Sequence of chain 1.A:
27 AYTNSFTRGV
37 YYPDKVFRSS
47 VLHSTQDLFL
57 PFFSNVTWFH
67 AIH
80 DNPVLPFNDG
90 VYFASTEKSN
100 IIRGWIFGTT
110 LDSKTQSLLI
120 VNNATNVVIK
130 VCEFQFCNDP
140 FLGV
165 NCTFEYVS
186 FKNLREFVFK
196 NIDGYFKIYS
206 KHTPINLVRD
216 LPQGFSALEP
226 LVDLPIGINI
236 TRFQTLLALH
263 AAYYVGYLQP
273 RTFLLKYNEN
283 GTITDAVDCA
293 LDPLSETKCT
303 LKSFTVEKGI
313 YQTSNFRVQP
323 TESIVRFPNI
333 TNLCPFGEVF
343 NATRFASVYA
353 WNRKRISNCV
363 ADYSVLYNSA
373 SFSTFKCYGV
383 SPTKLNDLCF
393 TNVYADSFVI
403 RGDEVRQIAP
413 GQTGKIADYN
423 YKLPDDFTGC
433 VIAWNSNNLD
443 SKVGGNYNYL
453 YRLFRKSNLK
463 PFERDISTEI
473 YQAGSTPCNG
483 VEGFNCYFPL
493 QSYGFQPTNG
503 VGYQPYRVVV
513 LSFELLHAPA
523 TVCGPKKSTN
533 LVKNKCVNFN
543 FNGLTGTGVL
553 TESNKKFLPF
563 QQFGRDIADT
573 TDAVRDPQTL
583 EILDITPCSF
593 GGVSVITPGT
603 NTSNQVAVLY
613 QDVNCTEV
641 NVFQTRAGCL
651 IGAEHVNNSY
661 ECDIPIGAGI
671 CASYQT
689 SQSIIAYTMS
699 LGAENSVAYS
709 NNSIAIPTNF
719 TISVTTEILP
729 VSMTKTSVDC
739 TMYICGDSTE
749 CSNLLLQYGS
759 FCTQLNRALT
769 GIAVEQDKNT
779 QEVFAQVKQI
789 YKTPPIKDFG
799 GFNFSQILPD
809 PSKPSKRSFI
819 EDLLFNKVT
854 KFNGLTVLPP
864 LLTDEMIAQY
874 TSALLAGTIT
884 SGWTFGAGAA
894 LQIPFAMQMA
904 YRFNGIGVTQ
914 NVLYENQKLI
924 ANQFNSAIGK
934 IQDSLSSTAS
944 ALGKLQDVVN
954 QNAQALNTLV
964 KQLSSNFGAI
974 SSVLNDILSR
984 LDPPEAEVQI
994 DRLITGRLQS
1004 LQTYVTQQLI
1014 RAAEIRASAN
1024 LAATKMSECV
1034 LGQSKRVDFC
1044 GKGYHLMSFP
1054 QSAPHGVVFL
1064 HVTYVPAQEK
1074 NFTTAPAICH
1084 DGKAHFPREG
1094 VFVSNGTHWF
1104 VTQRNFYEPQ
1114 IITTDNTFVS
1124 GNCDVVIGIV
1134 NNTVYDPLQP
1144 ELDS

Binding-site contacts:
Ligand atom C7 contacts residue ASN331 of chain 1.A at 3.9 Å.
Ligand atom C3 contacts residue ASN331 of chain 1.A at 3.8 Å.
Ligand atom C8 contacts residue ASN331 of chain 1.A at 3.7 Å.
Ligand atom C1 contacts residue ASN331 of chain 1.A at 1.4 Å.
Ligand atom C5 contacts residue GLN580 of chain 1.A at 4.1 Å.
Ligand atom C5 contacts residue ASN331 of chain 1.A at 3.7 Å.
Ligand atom C4 contacts residue ASN331 of chain 1.A at 4.2 Å.
Ligand atom O5 contacts residue ASN331 of chain 1.A at 2.4 Å (h-bond).
Ligand atom O7 contacts residue ASN331 of chain 1.A at 4.5 Å.
Ligand atom C2 contacts residue ASN331 of chain 1.A at 2.5 Å.
Ligand atom N2 contacts residue ASN331 of chain 1.A at 2.9 Å (h-bond).
Ligand atom C6 contacts residue GLN580 of chain 1.A at 4.0 Å.
Ligand atom O5 contacts residue GLN580 of chain 1.A at 4.4 Å.
Ligand atom O6 contacts residue THR581 of chain 1.A at 4.1 Å.
Ligand atom O6 contacts residue GLN580 of chain 1.A at 3.0 Å (h-bond).

The small molecule below binds the protein below.
Small molecule (SMILES): CC(=O)N[C@@H]1[C@@H](O)[C@H](O)[C@@H](CO)O[C@H]1O